A protein and the small-molecule ligand that binds it are described below.
Small molecule (SMILES): CC(=O)N[C@@H]1[C@@H](O)[C@H](O)[C@@H](CO)O[C@H]1O

Binding-site contacts:
Ligand atom N2 contacts residue ASN471 of chain 1.A at 3.0 Å (h-bond).
Ligand atom C6 contacts residue ASN471 of chain 1.A at 4.5 Å.
Ligand atom C1 contacts residue ASN471 of chain 1.A at 1.4 Å.
Ligand atom C2 contacts residue ASN471 of chain 1.A at 2.5 Å.
Ligand atom C5 contacts residue ASN471 of chain 1.A at 3.5 Å.
Ligand atom O5 contacts residue ASN471 of chain 1.A at 2.1 Å (h-bond).
Ligand atom O5 contacts residue THR473 of chain 1.A at 4.0 Å.
Ligand atom C1 contacts residue VAL474 of chain 1.A at 4.4 Å (hydrophobic).
Ligand atom C4 contacts residue ASN471 of chain 1.A at 4.1 Å.
Ligand atom C5 contacts residue VAL474 of chain 1.A at 4.4 Å (hydrophobic).
Ligand atom C7 contacts residue ASN471 of chain 1.A at 3.8 Å.
Ligand atom O6 contacts residue VAL474 of chain 1.A at 3.6 Å.
Ligand atom C6 contacts residue VAL474 of chain 1.A at 4.1 Å (hydrophobic).
Ligand atom C3 contacts residue ASN471 of chain 1.A at 3.8 Å.
Ligand atom C6 contacts residue THR473 of chain 1.A at 4.3 Å.
Ligand atom O6 contacts residue ASN471 of chain 1.A at 4.4 Å.
Ligand atom C5 contacts residue THR473 of chain 1.A at 4.0 Å.
Ligand atom O5 contacts residue VAL474 of chain 1.A at 3.5 Å.
Ligand atom O7 contacts residue ASN471 of chain 1.A at 4.0 Å.
Ligand atom C1 contacts residue THR473 of chain 1.A at 4.2 Å.

Sequence of chain 1.A:
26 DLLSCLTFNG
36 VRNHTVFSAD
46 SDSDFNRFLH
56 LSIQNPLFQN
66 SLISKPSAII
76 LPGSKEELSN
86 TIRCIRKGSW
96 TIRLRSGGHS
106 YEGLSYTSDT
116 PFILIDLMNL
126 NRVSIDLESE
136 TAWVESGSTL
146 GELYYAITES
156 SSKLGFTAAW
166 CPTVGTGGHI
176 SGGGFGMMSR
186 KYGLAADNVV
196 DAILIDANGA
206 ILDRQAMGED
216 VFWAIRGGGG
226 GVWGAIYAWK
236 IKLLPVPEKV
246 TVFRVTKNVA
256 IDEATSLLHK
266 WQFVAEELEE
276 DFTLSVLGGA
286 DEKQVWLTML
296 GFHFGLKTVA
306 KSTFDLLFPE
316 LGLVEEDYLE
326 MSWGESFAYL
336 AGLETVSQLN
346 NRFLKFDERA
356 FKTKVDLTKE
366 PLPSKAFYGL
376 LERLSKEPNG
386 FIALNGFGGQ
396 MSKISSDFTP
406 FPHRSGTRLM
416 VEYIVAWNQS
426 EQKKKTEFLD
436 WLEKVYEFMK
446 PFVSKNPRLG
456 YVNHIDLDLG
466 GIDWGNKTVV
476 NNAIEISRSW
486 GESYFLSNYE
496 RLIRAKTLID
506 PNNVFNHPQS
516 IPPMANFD